Sequence of chain 1.G:
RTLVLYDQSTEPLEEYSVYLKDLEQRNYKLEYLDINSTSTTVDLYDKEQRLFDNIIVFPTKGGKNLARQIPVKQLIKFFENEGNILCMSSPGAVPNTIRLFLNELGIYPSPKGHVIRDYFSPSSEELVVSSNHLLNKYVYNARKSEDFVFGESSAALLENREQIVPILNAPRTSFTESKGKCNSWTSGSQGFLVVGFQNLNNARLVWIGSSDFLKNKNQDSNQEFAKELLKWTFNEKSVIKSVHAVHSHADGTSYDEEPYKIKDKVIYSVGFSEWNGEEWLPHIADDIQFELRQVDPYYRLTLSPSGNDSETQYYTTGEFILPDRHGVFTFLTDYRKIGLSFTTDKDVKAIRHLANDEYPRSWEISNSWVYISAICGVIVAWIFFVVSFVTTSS

Binding-site contacts:
Ligand atom C2 contacts residue ASN60 of chain 1.G at 2.4 Å.
Ligand atom C1 contacts residue ASN60 of chain 1.G at 1.4 Å.
Ligand atom C7 contacts residue ASN60 of chain 1.G at 3.7 Å.
Ligand atom N2 contacts residue ASN60 of chain 1.G at 2.8 Å (h-bond).
Ligand atom C5 contacts residue ASN60 of chain 1.G at 3.7 Å.
Ligand atom C8 contacts residue GLN32 of chain 1.G at 3.7 Å.
Ligand atom C4 contacts residue ASN60 of chain 1.G at 4.2 Å.
Ligand atom O7 contacts residue ASN60 of chain 1.G at 3.9 Å.
Ligand atom C3 contacts residue ASN60 of chain 1.G at 3.8 Å.
Ligand atom O5 contacts residue ASN60 of chain 1.G at 2.4 Å (h-bond).

The small molecule below binds the protein below.
Small molecule (SMILES): CC(=O)N[C@H]1[C@H](O[C@H]2[C@H](O)[C@@H](NC(C)=O)CO[C@@H]2CO)O[C@H](CO)[C@@H](O)[C@@H]1O